Sequence of chain 1.B:
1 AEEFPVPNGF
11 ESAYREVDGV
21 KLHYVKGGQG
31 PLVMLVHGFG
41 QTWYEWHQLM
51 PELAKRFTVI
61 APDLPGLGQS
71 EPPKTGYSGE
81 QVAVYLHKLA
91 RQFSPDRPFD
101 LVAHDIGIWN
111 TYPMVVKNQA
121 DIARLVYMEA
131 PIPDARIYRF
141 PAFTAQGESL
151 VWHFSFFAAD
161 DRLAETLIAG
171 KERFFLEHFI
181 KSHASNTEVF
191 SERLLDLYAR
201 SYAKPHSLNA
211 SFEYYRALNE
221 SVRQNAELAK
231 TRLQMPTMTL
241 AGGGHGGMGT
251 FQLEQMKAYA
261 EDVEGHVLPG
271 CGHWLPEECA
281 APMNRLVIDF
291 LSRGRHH

The protein below binds the small molecule below.
Small molecule (SMILES): CCC(=O)Nc1cc(Cl)c(Oc2ccc(O)c(-c3ccc(NC(N)=O)cc3)c2)c(Cl)c1

Binding-site contacts:
Ligand atom C10 contacts residue GLY246 of chain 1.B at 3.7 Å.
Ligand atom O4 contacts residue HIS153 of chain 1.B at 2.6 Å (h-bond).
Ligand atom C21 contacts residue PHE140 of chain 1.B at 3.5 Å (hydrophobic).
Ligand atom N2 contacts residue HIS273 of chain 1.B at 3.8 Å.
Ligand atom N3 contacts residue ILE106 of chain 1.B at 3.4 Å.
Ligand atom C20 contacts residue MET248 of chain 1.B at 3.8 Å (hydrophobic).
Ligand atom C16 contacts residue HIS153 of chain 1.B at 3.6 Å.
Ligand atom C15 contacts residue LEU150 of chain 1.B at 3.6 Å (hydrophobic).
Ligand atom N3 contacts residue PHE39 of chain 1.B at 3.3 Å.
Ligand atom CL1 contacts residue PHE251 of chain 1.B at 3.3 Å.
Ligand atom O4 contacts residue TYR215 of chain 1.B at 2.6 Å (h-bond).
Ligand atom C11 contacts residue MET248 of chain 1.B at 3.8 Å (hydrophobic).
Ligand atom C8 contacts residue VAL151 of chain 1.B at 3.8 Å (hydrophobic).
Ligand atom C15 contacts residue HIS153 of chain 1.B at 3.9 Å.
Ligand atom CL2 contacts residue PHE140 of chain 1.B at 3.9 Å.
Ligand atom C10 contacts residue GLY247 of chain 1.B at 3.5 Å.
Ligand atom O3 contacts residue HIS183 of chain 1.B at 3.7 Å.
Ligand atom O2 contacts residue PHE140 of chain 1.B at 3.4 Å.
Ligand atom N3 contacts residue ASP105 of chain 1.B at 2.9 Å (salt-bridge).
Ligand atom C18 contacts residue ASP105 of chain 1.B at 3.5 Å.
Ligand atom N3 contacts residue TYR215 of chain 1.B at 2.5 Å (h-bond).
Ligand atom N2 contacts residue ASP105 of chain 1.B at 2.7 Å (salt-bridge).
Ligand atom CL1 contacts residue PHE140 of chain 1.B at 3.8 Å.
Ligand atom C10 contacts residue MET248 of chain 1.B at 3.9 Å (hydrophobic).
Ligand atom C6 contacts residue PHE140 of chain 1.B at 3.4 Å (hydrophobic).
Ligand atom O2 contacts residue VAL151 of chain 1.B at 3.7 Å.
Ligand atom C13 contacts residue VAL151 of chain 1.B at 3.4 Å (hydrophobic).
Ligand atom C7 contacts residue PHE140 of chain 1.B at 3.3 Å (hydrophobic).
Ligand atom CL1 contacts residue MET248 of chain 1.B at 3.6 Å.
Ligand atom C18 contacts residue HIS153 of chain 1.B at 3.6 Å.
Ligand atom C15 contacts residue HIS183 of chain 1.B at 3.7 Å.
Ligand atom C11 contacts residue GLY246 of chain 1.B at 3.6 Å.
Ligand atom C18 contacts residue TYR215 of chain 1.B at 2.9 Å (hydrophobic).
Ligand atom C17 contacts residue ASP105 of chain 1.B at 3.6 Å.
Ligand atom O3 contacts residue HIS273 of chain 1.B at 3.9 Å.
Ligand atom O3 contacts residue GLY246 of chain 1.B at 2.6 Å (h-bond).
Ligand atom C17 contacts residue HIS273 of chain 1.B at 3.7 Å.
Ligand atom C19 contacts residue HIS273 of chain 1.B at 3.5 Å.
Ligand atom C10 contacts residue LEU150 of chain 1.B at 3.4 Å (hydrophobic).
Ligand atom O4 contacts residue PHE154 of chain 1.B at 3.5 Å.